Sequence of chain 1.A:
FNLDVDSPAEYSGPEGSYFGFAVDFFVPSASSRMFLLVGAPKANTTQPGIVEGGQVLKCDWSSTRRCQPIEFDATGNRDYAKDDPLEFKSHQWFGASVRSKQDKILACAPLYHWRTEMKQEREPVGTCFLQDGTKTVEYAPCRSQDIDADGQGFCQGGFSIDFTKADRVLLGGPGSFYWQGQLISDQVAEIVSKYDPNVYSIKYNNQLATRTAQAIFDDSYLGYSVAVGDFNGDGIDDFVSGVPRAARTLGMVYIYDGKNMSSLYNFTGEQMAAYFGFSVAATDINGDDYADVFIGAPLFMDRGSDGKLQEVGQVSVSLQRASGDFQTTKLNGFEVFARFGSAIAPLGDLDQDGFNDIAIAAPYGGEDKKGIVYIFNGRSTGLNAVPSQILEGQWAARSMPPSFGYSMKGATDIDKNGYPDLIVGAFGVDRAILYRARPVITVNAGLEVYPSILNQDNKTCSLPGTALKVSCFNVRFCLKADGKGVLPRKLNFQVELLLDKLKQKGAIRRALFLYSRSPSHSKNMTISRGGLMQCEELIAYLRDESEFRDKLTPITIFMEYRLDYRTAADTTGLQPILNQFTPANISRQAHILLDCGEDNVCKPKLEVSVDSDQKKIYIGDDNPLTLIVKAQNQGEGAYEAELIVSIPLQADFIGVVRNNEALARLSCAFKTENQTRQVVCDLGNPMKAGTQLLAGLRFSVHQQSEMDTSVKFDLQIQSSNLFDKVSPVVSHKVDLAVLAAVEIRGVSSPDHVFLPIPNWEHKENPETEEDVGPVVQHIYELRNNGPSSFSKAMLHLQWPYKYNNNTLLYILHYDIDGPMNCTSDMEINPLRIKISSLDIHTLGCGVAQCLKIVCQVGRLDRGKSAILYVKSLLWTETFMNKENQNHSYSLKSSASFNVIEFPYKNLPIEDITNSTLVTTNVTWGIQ

Binding-site contacts:
Ligand atom C7 contacts residue ASP647 of chain 1.B at 3.1 Å.
Ligand atom O6 contacts residue GLN668 of chain 1.B at 4.0 Å.
Ligand atom O6 contacts residue LYS650 of chain 1.B at 3.4 Å.
Ligand atom O6 contacts residue ALA652 of chain 1.B at 3.5 Å (h-bond).
Ligand atom C2 contacts residue ASN654 of chain 1.B at 2.5 Å.
Ligand atom O5 contacts residue THR648 of chain 1.B at 2.7 Å (h-bond).
Ligand atom C8 contacts residue ARG666 of chain 1.B at 3.4 Å.
Ligand atom C5 contacts residue LYS650 of chain 1.B at 3.6 Å.
Ligand atom C1 contacts residue ASN654 of chain 1.B at 1.4 Å.
Ligand atom O5 contacts residue LYS650 of chain 1.B at 3.8 Å.
Ligand atom C5 contacts residue ASN654 of chain 1.B at 3.1 Å.
Ligand atom N2 contacts residue ASN654 of chain 1.B at 3.4 Å (h-bond).
Ligand atom N2 contacts residue THR648 of chain 1.B at 3.8 Å.
Ligand atom O5 contacts residue ASN654 of chain 1.B at 2.4 Å (h-bond).
Ligand atom C2 contacts residue THR648 of chain 1.B at 3.3 Å.
Ligand atom C6 contacts residue GLY649 of chain 1.B at 4.0 Å.
Ligand atom C5 contacts residue LYS650 of chain 1.B at 3.8 Å.
Ligand atom C7 contacts residue LYS646 of chain 1.B at 3.4 Å.
Ligand atom C7 contacts residue ARG666 of chain 1.B at 3.8 Å.
Ligand atom C6 contacts residue THR648 of chain 1.B at 3.8 Å.
Ligand atom C4 contacts residue ASP647 of chain 1.B at 3.5 Å.
Ligand atom O6 contacts residue GLY649 of chain 1.B at 3.0 Å (h-bond).
Ligand atom C6 contacts residue ASP647 of chain 1.B at 3.5 Å.
Ligand atom C6 contacts residue ASN654 of chain 1.B at 3.0 Å.
Ligand atom C3 contacts residue ASN654 of chain 1.B at 3.6 Å.
Ligand atom C4 contacts residue ASN654 of chain 1.B at 3.7 Å.
Ligand atom O4 contacts residue THR648 of chain 1.B at 3.4 Å (h-bond).
Ligand atom C8 contacts residue LYS646 of chain 1.B at 3.0 Å.
Ligand atom C4 contacts residue THR648 of chain 1.B at 4.0 Å.
Ligand atom O7 contacts residue LYS646 of chain 1.B at 3.5 Å (salt-bridge).
Ligand atom N2 contacts residue ASP647 of chain 1.B at 2.8 Å (salt-bridge).
Ligand atom C8 contacts residue ASP647 of chain 1.B at 3.4 Å.
Ligand atom O4 contacts residue LYS650 of chain 1.B at 3.3 Å.
Ligand atom C1 contacts residue ASP647 of chain 1.B at 3.5 Å.
Ligand atom C2 contacts residue ASP647 of chain 1.B at 3.5 Å.
Ligand atom O6 contacts residue THR648 of chain 1.B at 3.8 Å.
Ligand atom O6 contacts residue ASN654 of chain 1.B at 3.3 Å (h-bond).
Ligand atom O7 contacts residue ASP647 of chain 1.B at 3.8 Å.
Ligand atom C1 contacts residue THR648 of chain 1.B at 2.7 Å.
Ligand atom O7 contacts residue THR648 of chain 1.B at 3.5 Å.

A protein and the small-molecule ligand that binds it are described below.
Small molecule (SMILES): CC(=O)N[C@H]1[C@@H](O[C@H]2[C@H](O)[C@@H](NC(C)=O)CO[C@@H]2CO)O[C@H](CO)[C@@H](O)[C@@H]1O

Sequence of chain 1.B:
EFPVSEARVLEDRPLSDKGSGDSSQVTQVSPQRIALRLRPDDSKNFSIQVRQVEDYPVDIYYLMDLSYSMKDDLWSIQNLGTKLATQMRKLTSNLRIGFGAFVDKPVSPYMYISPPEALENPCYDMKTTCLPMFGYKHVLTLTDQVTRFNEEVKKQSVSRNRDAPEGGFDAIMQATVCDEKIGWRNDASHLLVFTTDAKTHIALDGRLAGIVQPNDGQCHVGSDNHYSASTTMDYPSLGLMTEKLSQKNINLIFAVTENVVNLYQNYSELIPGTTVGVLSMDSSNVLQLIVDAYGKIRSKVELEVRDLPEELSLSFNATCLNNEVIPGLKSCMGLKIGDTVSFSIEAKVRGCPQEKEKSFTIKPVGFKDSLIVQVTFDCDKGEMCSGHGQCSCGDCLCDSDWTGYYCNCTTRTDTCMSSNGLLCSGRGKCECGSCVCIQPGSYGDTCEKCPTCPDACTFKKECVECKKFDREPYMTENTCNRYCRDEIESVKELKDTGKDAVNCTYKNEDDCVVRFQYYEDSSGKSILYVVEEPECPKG